Binding-site contacts:
Ligand atom N contacts residue TYR98 of chain 1.E at 3.2 Å (h-bond).
Ligand atom O contacts residue TRP108 of chain 1.F at 3.0 Å (h-bond).
Ligand atom OG1 contacts residue TYR98 of chain 1.E at 3.7 Å.
Ligand atom CB contacts residue TYR38 of chain 1.E at 3.7 Å (hydrophobic).
Ligand atom O contacts residue LYS33 of chain 1.E at 2.9 Å (salt-bridge).
Ligand atom CG2 contacts residue ASN53 of chain 1.F at 2.9 Å.
Ligand atom CB contacts residue TYR33 of chain 1.F at 3.8 Å (hydrophobic).
Ligand atom OG1 contacts residue ARG101 of chain 1.E at 3.5 Å (salt-bridge).
Ligand atom OE2 contacts residue ARG52 of chain 1.F at 2.7 Å (salt-bridge).
Ligand atom N contacts residue ASN31 of chain 1.E at 3.7 Å.
Ligand atom C contacts residue ASN99 of chain 1.E at 3.6 Å.
Ligand atom CD1 contacts residue VAL55 of chain 1.F at 3.6 Å (hydrophobic).
Ligand atom O contacts residue ASN56 of chain 1.F at 3.1 Å (h-bond).
Ligand atom CG contacts residue TYR106 of chain 1.F at 3.2 Å (hydrophobic).
Ligand atom O contacts residue THR34 of chain 1.E at 3.7 Å.
Ligand atom CB contacts residue SER97 of chain 1.E at 3.5 Å.
Ligand atom OG1 contacts residue ASN99 of chain 1.E at 3.3 Å.
Ligand atom CA contacts residue TRP108 of chain 1.F at 3.5 Å (hydrophobic).
Ligand atom O contacts residue TYR106 of chain 1.F at 3.6 Å.
Ligand atom CD contacts residue ARG52 of chain 1.F at 3.3 Å.
Ligand atom CD contacts residue TYR106 of chain 1.F at 3.5 Å (hydrophobic).
Ligand atom N contacts residue TYR98 of chain 1.E at 3.6 Å.
Ligand atom C contacts residue TRP108 of chain 1.F at 3.4 Å (hydrophobic).
Ligand atom CB contacts residue TYR98 of chain 1.E at 3.4 Å (hydrophobic).
Ligand atom OG contacts residue ASN31 of chain 1.E at 2.8 Å (h-bond).
Ligand atom CA contacts residue ASN99 of chain 1.E at 3.3 Å.
Ligand atom OE1 contacts residue ARG52 of chain 1.F at 2.7 Å (salt-bridge).
Ligand atom CG2 contacts residue ASN56 of chain 1.F at 2.8 Å.
Ligand atom OG1 contacts residue LEU100 of chain 1.E at 2.9 Å (h-bond).
Ligand atom O contacts residue TRP108 of chain 1.F at 3.7 Å.
Ligand atom CD1 contacts residue ASN53 of chain 1.F at 3.7 Å.
Ligand atom CB contacts residue TYR98 of chain 1.E at 3.4 Å (hydrophobic).
Ligand atom NE2 contacts residue TYR106 of chain 1.F at 2.9 Å (h-bond).
Ligand atom O contacts residue TRP108 of chain 1.F at 3.5 Å.
Ligand atom CG2 contacts residue ASN99 of chain 1.E at 3.4 Å.
Ligand atom O contacts residue TYR106 of chain 1.F at 3.4 Å.
Ligand atom N contacts residue ASN99 of chain 1.E at 2.9 Å (h-bond).
Ligand atom OE2 contacts residue TYR33 of chain 1.F at 2.7 Å (h-bond).
Ligand atom CB contacts residue ASN31 of chain 1.E at 3.8 Å.
Ligand atom OG contacts residue TYR98 of chain 1.E at 2.7 Å (h-bond).

Sequence of chain 1.F:
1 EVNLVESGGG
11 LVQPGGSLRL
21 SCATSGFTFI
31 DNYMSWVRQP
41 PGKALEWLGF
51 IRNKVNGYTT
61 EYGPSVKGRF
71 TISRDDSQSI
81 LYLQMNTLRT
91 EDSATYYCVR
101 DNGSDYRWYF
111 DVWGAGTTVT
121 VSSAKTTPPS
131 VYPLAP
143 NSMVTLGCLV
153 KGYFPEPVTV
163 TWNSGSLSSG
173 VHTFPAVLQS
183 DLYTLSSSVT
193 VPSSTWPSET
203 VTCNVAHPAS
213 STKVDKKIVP

Sequence of chain 1.E:
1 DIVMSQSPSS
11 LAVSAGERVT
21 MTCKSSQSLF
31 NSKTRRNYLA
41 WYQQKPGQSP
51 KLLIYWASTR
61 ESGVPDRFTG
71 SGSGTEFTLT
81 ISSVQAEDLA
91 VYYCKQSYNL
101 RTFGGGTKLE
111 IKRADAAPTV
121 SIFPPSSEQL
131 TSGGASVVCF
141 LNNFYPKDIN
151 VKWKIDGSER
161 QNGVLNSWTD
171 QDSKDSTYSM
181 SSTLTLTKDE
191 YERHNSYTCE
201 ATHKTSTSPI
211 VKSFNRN

A protein and the small-molecule ligand that binds it are described below.
Small molecule (SMILES): CC[C@H](C)[C@H](NC(=O)[C@H](CCC(N)=O)NC(=O)[C@H](CCC(=O)O)NC(=O)[C@H](CO)NC(=O)[C@H](CO)NC(=O)[C@@H](NC(=O)[C@@H]1CCCN1)[C@@H](C)O)C(=O)O